Sequence of chain 1.C:
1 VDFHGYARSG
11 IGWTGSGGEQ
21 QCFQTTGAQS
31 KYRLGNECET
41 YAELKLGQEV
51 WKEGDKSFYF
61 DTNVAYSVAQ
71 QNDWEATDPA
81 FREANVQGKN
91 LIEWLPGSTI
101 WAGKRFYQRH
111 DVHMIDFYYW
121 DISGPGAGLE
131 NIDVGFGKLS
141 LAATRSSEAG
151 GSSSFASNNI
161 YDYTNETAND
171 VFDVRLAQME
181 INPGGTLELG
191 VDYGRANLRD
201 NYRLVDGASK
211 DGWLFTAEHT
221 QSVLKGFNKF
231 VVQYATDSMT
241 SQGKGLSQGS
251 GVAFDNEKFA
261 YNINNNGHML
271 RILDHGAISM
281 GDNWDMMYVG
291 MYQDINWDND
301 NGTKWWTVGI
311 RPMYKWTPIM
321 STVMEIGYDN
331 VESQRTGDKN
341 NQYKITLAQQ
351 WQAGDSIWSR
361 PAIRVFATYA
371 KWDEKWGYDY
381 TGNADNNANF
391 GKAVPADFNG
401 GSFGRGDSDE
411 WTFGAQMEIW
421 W

Binding-site contacts:
Ligand atom O5 contacts residue TYR41 of chain 1.C at 3.4 Å.
Ligand atom C1 contacts residue TYR41 of chain 1.C at 3.3 Å (hydrophobic).
Ligand atom C3 contacts residue HIS113 of chain 1.C at 3.5 Å.
Ligand atom O3 contacts residue HIS113 of chain 1.C at 2.7 Å (h-bond).
Ligand atom C6 contacts residue ARG109 of chain 1.C at 2.6 Å.
Ligand atom O5 contacts residue GLU43 of chain 1.C at 3.2 Å (salt-bridge).
Ligand atom O6 contacts residue PHE106 of chain 1.C at 3.6 Å.
Ligand atom O6 contacts residue TRP420 of chain 1.C at 3.3 Å (h-bond).
Ligand atom C6 contacts residue GLU43 of chain 1.C at 3.5 Å.
Ligand atom O5 contacts residue ARG82 of chain 1.C at 3.2 Å (salt-bridge).
Ligand atom O6 contacts residue ARG82 of chain 1.C at 2.8 Å (salt-bridge).
Ligand atom O2 contacts residue ASP116 of chain 1.C at 2.8 Å (salt-bridge).
Ligand atom C6 contacts residue TYR118 of chain 1.C at 3.5 Å (hydrophobic).
Ligand atom C2 contacts residue ARG8 of chain 1.C at 3.4 Å.
Ligand atom C2 contacts residue TRP420 of chain 1.C at 3.5 Å (hydrophobic).
Ligand atom O2 contacts residue ARG33 of chain 1.C at 2.9 Å (salt-bridge).
Ligand atom O5 contacts residue TYR6 of chain 1.C at 3.7 Å.
Ligand atom C1 contacts residue TYR6 of chain 1.C at 3.5 Å (hydrophobic).
Ligand atom O4 contacts residue TYR118 of chain 1.C at 3.4 Å (h-bond).
Ligand atom C4 contacts residue TYR118 of chain 1.C at 3.9 Å (hydrophobic).
Ligand atom C4 contacts residue TYR6 of chain 1.C at 3.8 Å (hydrophobic).
Ligand atom O6 contacts residue GLU43 of chain 1.C at 2.5 Å (salt-bridge).
Ligand atom C3 contacts residue ARG33 of chain 1.C at 3.8 Å.
Ligand atom O3 contacts residue ASP116 of chain 1.C at 3.5 Å (salt-bridge).
Ligand atom C1 contacts residue ARG82 of chain 1.C at 3.8 Å.
Ligand atom C5 contacts residue TYR118 of chain 1.C at 3.3 Å (hydrophobic).
Ligand atom O2 contacts residue ASP111 of chain 1.C at 3.1 Å (salt-bridge).
Ligand atom O6 contacts residue ARG109 of chain 1.C at 2.9 Å (salt-bridge).
Ligand atom C3 contacts residue ASP116 of chain 1.C at 3.3 Å.
Ligand atom O2 contacts residue ARG8 of chain 1.C at 2.9 Å (salt-bridge).
Ligand atom C2 contacts residue TYR6 of chain 1.C at 3.9 Å (hydrophobic).
Ligand atom O3 contacts residue ARG33 of chain 1.C at 2.6 Å (salt-bridge).
Ligand atom O3 contacts residue TYR6 of chain 1.C at 3.5 Å.
Ligand atom O2 contacts residue ARG109 of chain 1.C at 3.6 Å.
Ligand atom O3 contacts residue ASP111 of chain 1.C at 3.2 Å (salt-bridge).
Ligand atom C2 contacts residue HIS113 of chain 1.C at 3.2 Å.
Ligand atom O2 contacts residue HIS113 of chain 1.C at 2.8 Å (h-bond).
Ligand atom C5 contacts residue ARG109 of chain 1.C at 3.8 Å.
Ligand atom O6 contacts residue TYR41 of chain 1.C at 3.6 Å (h-bond).
Ligand atom C3 contacts residue ASP111 of chain 1.C at 3.4 Å.

A small-molecule ligand and the protein it binds are described below.
Small molecule (SMILES): OC[C@H]1O[C@H](O[C@H]2[C@H](O)[C@@H](O)[C@@H](O[C@H]3[C@H](O)[C@@H](O)[C@@H](O[C@H]4[C@H](O)[C@@H](O)[C@@H](O[C@H]5[C@H](O)[C@@H](O)[C@@H](O)O[C@@H]5CO)O[C@@H]4CO)O[C@@H]3CO)O[C@@H]2CO)[C@H](O)[C@@H](O)[C@@H]1O